A protein and the small-molecule ligand that binds it are described below.
Small molecule (SMILES): OC[C@H]1O[C@H](O)[C@H](O)[C@@H](O)[C@@H]1O

Binding-site contacts:
Ligand atom C4 contacts residue GLU320 of chain 2.A at 3.9 Å.
Ligand atom C6 contacts residue SER317 of chain 2.A at 4.2 Å.
Ligand atom C1 contacts residue SER319 of chain 2.A at 4.4 Å.
Ligand atom C3 contacts residue GLU320 of chain 2.A at 4.1 Å.
Ligand atom O2 contacts residue ASN239 of chain 2.A at 3.8 Å.
Ligand atom O3 contacts residue GLC1 of chain 2.D at 3.4 Å.
Ligand atom C2 contacts residue SER317 of chain 2.A at 2.3 Å.
Ligand atom C5 contacts residue GLU320 of chain 2.A at 3.9 Å.
Ligand atom C1 contacts residue ASN239 of chain 2.A at 3.5 Å.
Ligand atom C3 contacts residue SER319 of chain 2.A at 4.0 Å.
Ligand atom C1 contacts residue ALA318 of chain 2.A at 3.7 Å (hydrophobic).
Ligand atom O3 contacts residue SER317 of chain 2.A at 4.1 Å.
Ligand atom C5 contacts residue SER317 of chain 2.A at 2.8 Å.
Ligand atom C2 contacts residue GLC1 of chain 2.D at 3.7 Å.
Ligand atom C4 contacts residue SER317 of chain 2.A at 3.3 Å.
Ligand atom O2 contacts residue GLC1 of chain 2.D at 2.8 Å (h-bond).
Ligand atom C3 contacts residue GLC1 of chain 2.D at 4.2 Å.
Ligand atom O2 contacts residue SER319 of chain 2.A at 3.0 Å (h-bond).
Ligand atom O2 contacts residue SER317 of chain 2.A at 2.7 Å (h-bond).
Ligand atom O5 contacts residue LYS235 of chain 2.A at 3.7 Å.
Ligand atom O4 contacts residue SER317 of chain 2.A at 4.3 Å.
Ligand atom C2 contacts residue ALA318 of chain 2.A at 4.3 Å (hydrophobic).
Ligand atom C2 contacts residue ASN239 of chain 2.A at 3.6 Å.
Ligand atom O5 contacts residue ASN239 of chain 2.A at 4.0 Å.
Ligand atom O4 contacts residue GLU320 of chain 2.A at 3.2 Å (salt-bridge).
Ligand atom O2 contacts residue ALA318 of chain 2.A at 3.6 Å (h-bond).
Ligand atom O5 contacts residue SER317 of chain 2.A at 2.4 Å (h-bond).
Ligand atom C3 contacts residue SER317 of chain 2.A at 2.8 Å.
Ligand atom C2 contacts residue SER319 of chain 2.A at 4.1 Å.
Ligand atom C1 contacts residue LYS235 of chain 2.A at 4.1 Å.
Ligand atom O3 contacts residue SER319 of chain 2.A at 3.9 Å.
Ligand atom C1 contacts residue SER317 of chain 2.A at 1.4 Å.

Sequence of chain 2.A:
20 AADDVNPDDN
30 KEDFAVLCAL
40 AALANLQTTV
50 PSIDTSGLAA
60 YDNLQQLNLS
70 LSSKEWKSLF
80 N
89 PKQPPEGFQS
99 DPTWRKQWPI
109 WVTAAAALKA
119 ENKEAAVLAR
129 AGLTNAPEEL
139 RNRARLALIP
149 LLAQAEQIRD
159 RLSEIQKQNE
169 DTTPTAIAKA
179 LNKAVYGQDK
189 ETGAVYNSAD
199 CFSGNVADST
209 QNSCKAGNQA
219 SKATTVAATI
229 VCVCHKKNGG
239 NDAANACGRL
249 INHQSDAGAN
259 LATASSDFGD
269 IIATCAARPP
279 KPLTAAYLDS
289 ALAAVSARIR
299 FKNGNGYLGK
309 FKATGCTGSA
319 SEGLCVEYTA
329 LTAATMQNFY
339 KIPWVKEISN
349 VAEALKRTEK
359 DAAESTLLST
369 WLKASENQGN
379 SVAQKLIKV